The protein below binds the small molecule below.
Small molecule (SMILES): CC(C)C[C@H](NC(=O)[C@H](CC(C)C)NC(=O)[C@H](CCC(=O)O)NC(=O)[C@H](CCC(N)=O)NC(=O)[C@H](CCCNC(N)=[NH2+])NC(=O)[C@@H](N)CCCNC(N)=[NH2+])C(=O)N[C@H](C=O)CCC(=O)O

Sequence of chain 1.G:
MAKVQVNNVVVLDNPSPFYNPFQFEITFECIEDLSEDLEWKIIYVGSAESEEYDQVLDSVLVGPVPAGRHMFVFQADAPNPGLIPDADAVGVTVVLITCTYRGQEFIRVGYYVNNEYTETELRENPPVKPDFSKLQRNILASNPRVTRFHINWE

Binding-site contacts:
Ligand atom OE2 contacts residue PHE74 of chain 1.G at 3.9 Å.
Ligand atom NH1 contacts residue VAL62 of chain 1.G at 4.0 Å.
Ligand atom CD contacts residue LEU63 of chain 1.G at 3.9 Å (hydrophobic).
Ligand atom CZ contacts residue ASP60 of chain 1.G at 3.6 Å.
Ligand atom CZ contacts residue VAL62 of chain 1.G at 3.4 Å (hydrophobic).
Ligand atom O contacts residue VAL62 of chain 1.G at 3.0 Å.
Ligand atom CG contacts residue PHE74 of chain 1.G at 3.7 Å (hydrophobic).
Ligand atom CD2 contacts residue PHE74 of chain 1.G at 3.9 Å (hydrophobic).
Ligand atom CD2 contacts residue PHE30 of chain 1.G at 3.9 Å (hydrophobic).
Ligand atom NH1 contacts residue ASP60 of chain 1.G at 2.5 Å (salt-bridge).
Ligand atom NE2 contacts residue ASP39 of chain 1.G at 3.5 Å (salt-bridge).
Ligand atom OE1 contacts residue LEU63 of chain 1.G at 3.5 Å (h-bond).
Ligand atom O contacts residue MET73 of chain 1.G at 3.9 Å.
Ligand atom CA contacts residue LEU63 of chain 1.G at 3.2 Å (hydrophobic).
Ligand atom N contacts residue MET73 of chain 1.G at 3.2 Å (h-bond).
Ligand atom CB contacts residue MET73 of chain 1.G at 3.5 Å (hydrophobic).
Ligand atom C contacts residue LEU63 of chain 1.G at 3.6 Å (hydrophobic).
Ligand atom OE1 contacts residue MET73 of chain 1.G at 3.9 Å.
Ligand atom CD2 contacts residue HIS72 of chain 1.G at 3.8 Å.
Ligand atom N contacts residue SER61 of chain 1.G at 3.6 Å (h-bond).
Ligand atom O contacts residue SER61 of chain 1.G at 4.0 Å.
Ligand atom NH2 contacts residue VAL62 of chain 1.G at 3.5 Å.
Ligand atom CB contacts residue LEU63 of chain 1.G at 3.9 Å (hydrophobic).
Ligand atom CD1 contacts residue HIS72 of chain 1.G at 3.8 Å.
Ligand atom NE contacts residue VAL62 of chain 1.G at 3.4 Å.
Ligand atom CG contacts residue MET73 of chain 1.G at 3.5 Å (hydrophobic).
Ligand atom O contacts residue PHE74 of chain 1.G at 4.0 Å.
Ligand atom CB contacts residue SER61 of chain 1.G at 3.5 Å.
Ligand atom C contacts residue LEU63 of chain 1.G at 3.7 Å (hydrophobic).
Ligand atom NH1 contacts residue GLN77 of chain 1.G at 3.8 Å.
Ligand atom OE1 contacts residue VAL75 of chain 1.G at 4.0 Å.
Ligand atom CB contacts residue VAL62 of chain 1.G at 3.9 Å (hydrophobic).
Ligand atom CA contacts residue MET73 of chain 1.G at 3.8 Å (hydrophobic).
Ligand atom CA contacts residue SER61 of chain 1.G at 4.0 Å.
Ligand atom OE2 contacts residue VAL75 of chain 1.G at 3.9 Å.
Ligand atom N contacts residue LEU63 of chain 1.G at 3.0 Å (h-bond).
Ligand atom O contacts residue VAL64 of chain 1.G at 3.5 Å.
Ligand atom CD1 contacts residue VAL67 of chain 1.G at 3.8 Å (hydrophobic).
Ligand atom O contacts residue LEU63 of chain 1.G at 2.5 Å (h-bond).
Ligand atom O contacts residue LEU63 of chain 1.G at 3.8 Å.